The protein below binds the small molecule below.
Small molecule (SMILES): CC[C@H](C)[C@H](N)C(=O)N[C@@H](CO)C(=O)N[C@@H](CCC(=O)O)C(=O)N[C@H](C=O)C(C)C

Sequence of chain 56.E:
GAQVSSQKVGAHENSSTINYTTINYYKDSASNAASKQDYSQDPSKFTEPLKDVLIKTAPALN

Binding-site contacts:
Ligand atom CA contacts residue VAL4 of chain 56.E at 4.0 Å (hydrophobic).
Ligand atom C contacts residue GLN3 of chain 56.E at 3.8 Å.
Ligand atom C contacts residue VAL4 of chain 56.E at 3.5 Å (hydrophobic).
Ligand atom C contacts residue VAL4 of chain 56.E at 4.4 Å (hydrophobic).
Ligand atom OE1 contacts residue VAL4 of chain 56.E at 3.3 Å (h-bond).
Ligand atom CB contacts residue GLN3 of chain 56.E at 3.6 Å.
Ligand atom N contacts residue GLN3 of chain 56.E at 4.5 Å.
Ligand atom CG1 contacts residue GLN3 of chain 56.E at 3.0 Å.
Ligand atom O contacts residue GLN3 of chain 56.E at 3.0 Å (h-bond).
Ligand atom CB contacts residue ALA2 of chain 56.E at 4.0 Å (hydrophobic).
Ligand atom O contacts residue VAL4 of chain 56.E at 4.4 Å.
Ligand atom CA contacts residue ALA2 of chain 56.E at 3.4 Å (hydrophobic).
Ligand atom CB contacts residue VAL4 of chain 56.E at 4.0 Å (hydrophobic).
Ligand atom CG2 contacts residue VAL4 of chain 56.E at 3.4 Å (hydrophobic).
Ligand atom CA contacts residue GLN3 of chain 56.E at 4.3 Å.
Ligand atom C contacts residue ALA2 of chain 56.E at 3.6 Å (hydrophobic).
Ligand atom OE2 contacts residue VAL4 of chain 56.E at 3.6 Å.
Ligand atom CA contacts residue VAL4 of chain 56.E at 3.5 Å (hydrophobic).
Ligand atom N contacts residue ALA2 of chain 56.E at 2.8 Å (h-bond).
Ligand atom C contacts residue VAL4 of chain 56.E at 4.5 Å (hydrophobic).
Ligand atom N contacts residue VAL4 of chain 56.E at 3.0 Å (h-bond).
Ligand atom CA contacts residue ALA2 of chain 56.E at 3.8 Å (hydrophobic).
Ligand atom CG2 contacts residue GLN3 of chain 56.E at 3.9 Å.
Ligand atom C contacts residue ALA2 of chain 56.E at 4.2 Å (hydrophobic).
Ligand atom OG contacts residue GLN3 of chain 56.E at 3.3 Å (h-bond).
Ligand atom N contacts residue VAL4 of chain 56.E at 4.1 Å.
Ligand atom CG2 contacts residue SER5 of chain 56.E at 3.2 Å.
Ligand atom CB contacts residue GLN3 of chain 56.E at 4.1 Å.
Ligand atom CD contacts residue VAL4 of chain 56.E at 3.8 Å (hydrophobic).
Ligand atom O contacts residue VAL4 of chain 56.E at 4.2 Å.
Ligand atom CB contacts residue ALA2 of chain 56.E at 3.5 Å (hydrophobic).
Ligand atom N contacts residue ALA2 of chain 56.E at 4.3 Å.
Ligand atom CG2 contacts residue ALA2 of chain 56.E at 4.3 Å (hydrophobic).
Ligand atom CB contacts residue VAL4 of chain 56.E at 4.2 Å (hydrophobic).